Sequence of chain 1.A:
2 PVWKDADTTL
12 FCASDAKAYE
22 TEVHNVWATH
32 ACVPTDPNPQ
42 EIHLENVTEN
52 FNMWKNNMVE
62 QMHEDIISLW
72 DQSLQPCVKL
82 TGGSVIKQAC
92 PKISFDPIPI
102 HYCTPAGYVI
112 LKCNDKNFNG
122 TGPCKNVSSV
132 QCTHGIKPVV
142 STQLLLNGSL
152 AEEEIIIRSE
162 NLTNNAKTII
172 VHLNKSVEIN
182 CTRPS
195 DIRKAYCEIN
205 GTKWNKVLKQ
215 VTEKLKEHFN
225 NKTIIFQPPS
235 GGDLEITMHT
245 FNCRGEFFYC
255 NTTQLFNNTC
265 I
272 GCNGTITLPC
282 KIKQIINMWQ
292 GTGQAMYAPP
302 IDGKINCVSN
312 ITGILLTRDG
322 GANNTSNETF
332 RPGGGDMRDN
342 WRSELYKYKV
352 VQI

The small molecule below binds the protein below.
Small molecule (SMILES): CC(=O)N[C@@H]1[C@@H](O)[C@H](O)[C@@H](CO)O[C@H]1O

Binding-site contacts:
Ligand atom O7 contacts residue ASN255 of chain 1.A at 4.2 Å.
Ligand atom C4 contacts residue ASN255 of chain 1.A at 4.2 Å.
Ligand atom C5 contacts residue ASN255 of chain 1.A at 3.6 Å.
Ligand atom C1 contacts residue ASN255 of chain 1.A at 1.4 Å.
Ligand atom C8 contacts residue THR241 of chain 1.A at 4.0 Å.
Ligand atom C5 contacts residue THR257 of chain 1.A at 4.0 Å.
Ligand atom O5 contacts residue THR257 of chain 1.A at 3.9 Å.
Ligand atom C2 contacts residue ASN255 of chain 1.A at 2.5 Å.
Ligand atom N2 contacts residue ASN255 of chain 1.A at 3.0 Å (h-bond).
Ligand atom O5 contacts residue ASN255 of chain 1.A at 2.3 Å (h-bond).
Ligand atom C1 contacts residue THR257 of chain 1.A at 3.5 Å.
Ligand atom C8 contacts residue MET242 of chain 1.A at 3.5 Å (hydrophobic).
Ligand atom N2 contacts residue MET242 of chain 1.A at 4.0 Å.
Ligand atom O6 contacts residue THR257 of chain 1.A at 4.2 Å.
Ligand atom C7 contacts residue MET242 of chain 1.A at 3.9 Å (hydrophobic).
Ligand atom C7 contacts residue ASN255 of chain 1.A at 3.9 Å.
Ligand atom C3 contacts residue ASN255 of chain 1.A at 3.8 Å.